Binding-site contacts:
Ligand atom O5 contacts residue GLN907 of chain 1.A at 4.2 Å.
Ligand atom O5 contacts residue LEU903 of chain 1.A at 4.2 Å.
Ligand atom C8 contacts residue GLN1052 of chain 1.A at 3.5 Å.
Ligand atom C6 contacts residue ASN698 of chain 1.A at 4.1 Å.
Ligand atom C3 contacts residue LEU903 of chain 1.A at 4.4 Å (hydrophobic).
Ligand atom C5 contacts residue GLN907 of chain 1.A at 4.5 Å.
Ligand atom C2 contacts residue ASN698 of chain 1.A at 1.9 Å.
Ligand atom O5 contacts residue PHE699 of chain 1.A at 3.9 Å.
Ligand atom O6 contacts residue GLN907 of chain 1.A at 4.3 Å.
Ligand atom C3 contacts residue ASN698 of chain 1.A at 3.4 Å.
Ligand atom O7 contacts residue GLN1052 of chain 1.A at 2.1 Å (h-bond).
Ligand atom C5 contacts residue ASN698 of chain 1.A at 3.4 Å.
Ligand atom C7 contacts residue GLN1052 of chain 1.A at 3.1 Å.
Ligand atom C8 contacts residue ASN698 of chain 1.A at 3.3 Å.
Ligand atom O3 contacts residue ASN698 of chain 1.A at 4.3 Å.
Ligand atom C4 contacts residue ASN698 of chain 1.A at 3.9 Å.
Ligand atom N2 contacts residue GLN1052 of chain 1.A at 4.3 Å.
Ligand atom N2 contacts residue ASN698 of chain 1.A at 2.2 Å (h-bond).
Ligand atom C8 contacts residue THR697 of chain 1.A at 4.3 Å.
Ligand atom C1 contacts residue PHE699 of chain 1.A at 4.2 Å (hydrophobic).
Ligand atom O6 contacts residue ASN698 of chain 1.A at 3.7 Å.
Ligand atom C7 contacts residue ASN698 of chain 1.A at 2.6 Å.
Ligand atom O5 contacts residue ASN698 of chain 1.A at 2.2 Å (h-bond).
Ligand atom O7 contacts residue ASN698 of chain 1.A at 2.8 Å (h-bond).
Ligand atom C6 contacts residue GLN907 of chain 1.A at 4.0 Å.
Ligand atom C1 contacts residue LEU903 of chain 1.A at 4.0 Å (hydrophobic).
Ligand atom C1 contacts residue ASN698 of chain 1.A at 1.5 Å.

A protein and the small-molecule ligand that binds it are described below.
Small molecule (SMILES): CC(=O)N[C@H]1[C@H](O[C@H]2[C@H](O)[C@@H](NC(C)=O)CO[C@@H]2CO)O[C@H](CO)[C@@H](O)[C@@H]1O

Sequence of chain 1.A:
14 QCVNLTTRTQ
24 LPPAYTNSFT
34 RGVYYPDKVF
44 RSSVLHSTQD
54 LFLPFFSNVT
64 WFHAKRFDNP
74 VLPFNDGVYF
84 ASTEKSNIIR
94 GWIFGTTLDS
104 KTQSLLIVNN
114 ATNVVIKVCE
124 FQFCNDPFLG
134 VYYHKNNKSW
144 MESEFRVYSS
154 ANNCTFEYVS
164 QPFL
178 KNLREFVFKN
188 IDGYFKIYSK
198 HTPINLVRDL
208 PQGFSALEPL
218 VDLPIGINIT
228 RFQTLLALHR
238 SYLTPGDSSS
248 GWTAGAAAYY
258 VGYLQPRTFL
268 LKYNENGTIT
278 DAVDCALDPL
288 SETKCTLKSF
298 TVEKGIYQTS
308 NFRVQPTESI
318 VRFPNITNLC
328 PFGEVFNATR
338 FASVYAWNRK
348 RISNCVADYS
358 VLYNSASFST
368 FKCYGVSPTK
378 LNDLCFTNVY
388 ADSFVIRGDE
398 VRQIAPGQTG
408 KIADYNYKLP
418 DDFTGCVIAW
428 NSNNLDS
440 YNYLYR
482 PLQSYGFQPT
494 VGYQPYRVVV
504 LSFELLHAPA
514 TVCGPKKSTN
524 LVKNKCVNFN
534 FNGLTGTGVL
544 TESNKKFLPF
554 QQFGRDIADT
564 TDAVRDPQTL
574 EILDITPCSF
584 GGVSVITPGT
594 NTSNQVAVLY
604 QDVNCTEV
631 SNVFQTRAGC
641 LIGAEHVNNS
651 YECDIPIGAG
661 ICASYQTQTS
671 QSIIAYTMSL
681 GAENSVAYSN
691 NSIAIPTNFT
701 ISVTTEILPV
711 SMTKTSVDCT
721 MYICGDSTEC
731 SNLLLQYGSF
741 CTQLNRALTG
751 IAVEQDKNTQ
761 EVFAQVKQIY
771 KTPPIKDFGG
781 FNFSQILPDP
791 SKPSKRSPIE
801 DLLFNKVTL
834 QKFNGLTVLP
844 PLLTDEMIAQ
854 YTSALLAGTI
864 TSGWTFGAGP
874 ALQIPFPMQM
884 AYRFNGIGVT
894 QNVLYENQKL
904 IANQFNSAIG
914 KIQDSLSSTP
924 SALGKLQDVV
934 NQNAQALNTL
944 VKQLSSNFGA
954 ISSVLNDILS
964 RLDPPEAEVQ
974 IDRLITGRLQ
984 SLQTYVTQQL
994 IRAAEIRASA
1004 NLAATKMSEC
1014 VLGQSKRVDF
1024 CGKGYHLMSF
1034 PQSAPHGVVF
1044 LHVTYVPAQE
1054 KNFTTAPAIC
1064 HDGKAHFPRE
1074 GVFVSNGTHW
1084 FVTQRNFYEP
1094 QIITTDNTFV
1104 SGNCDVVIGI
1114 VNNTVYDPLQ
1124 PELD